Binding-site contacts:
Ligand atom C17 contacts residue TYR92 of chain 1.D at 3.9 Å (hydrophobic).
Ligand atom C1 contacts residue TRP146 of chain 1.D at 4.1 Å (hydrophobic).
Ligand atom C22 contacts residue TRP54 of chain 1.E at 4.0 Å (hydrophobic).
Ligand atom C20 contacts residue TRP146 of chain 1.D at 3.6 Å (hydrophobic).
Ligand atom C1 contacts residue LEU117 of chain 1.E at 3.8 Å (hydrophobic).
Ligand atom C15 contacts residue TYR92 of chain 1.D at 4.1 Å (hydrophobic).
Ligand atom C22 contacts residue TRP146 of chain 1.D at 4.1 Å (hydrophobic).
Ligand atom C8 contacts residue TRP146 of chain 1.D at 2.8 Å (hydrophobic).
Ligand atom O1 contacts residue CYS188 of chain 1.D at 3.7 Å.
Ligand atom C9 contacts residue TRP146 of chain 1.D at 3.9 Å (hydrophobic).
Ligand atom C18 contacts residue TRP146 of chain 1.D at 3.2 Å (hydrophobic).
Ligand atom C17 contacts residue TRP146 of chain 1.D at 3.9 Å (hydrophobic).
Ligand atom C15 contacts residue TYR185 of chain 1.D at 3.7 Å (hydrophobic).
Ligand atom C4 contacts residue LEU117 of chain 1.E at 3.6 Å (hydrophobic).
Ligand atom C14 contacts residue TRP54 of chain 1.E at 3.6 Å (hydrophobic).
Ligand atom O1 contacts residue CYS187 of chain 1.D at 3.7 Å.
Ligand atom C3 contacts residue TRP146 of chain 1.D at 3.9 Å (hydrophobic).
Ligand atom C12 contacts residue TRP146 of chain 1.D at 3.9 Å (hydrophobic).
Ligand atom C6 contacts residue LEU107 of chain 1.E at 4.1 Å (hydrophobic).
Ligand atom N1 contacts residue TRP146 of chain 1.D at 4.0 Å.
Ligand atom C7 contacts residue LEU117 of chain 1.E at 3.8 Å (hydrophobic).
Ligand atom C5 contacts residue TRP146 of chain 1.D at 3.4 Å (hydrophobic).
Ligand atom C6 contacts residue GLN115 of chain 1.E at 3.4 Å.
Ligand atom C2 contacts residue TRP146 of chain 1.D at 3.5 Å (hydrophobic).
Ligand atom C7 contacts residue GLN115 of chain 1.E at 3.5 Å.
Ligand atom C2 contacts residue LEU117 of chain 1.E at 4.1 Å (hydrophobic).
Ligand atom C1 contacts residue LEU107 of chain 1.E at 4.0 Å (hydrophobic).
Ligand atom C6 contacts residue LEU117 of chain 1.E at 3.9 Å (hydrophobic).
Ligand atom C14 contacts residue TRP146 of chain 1.D at 4.1 Å (hydrophobic).
Ligand atom C5 contacts residue THR147 of chain 1.D at 4.1 Å.
Ligand atom C4 contacts residue LEU107 of chain 1.E at 3.4 Å (hydrophobic).
Ligand atom C12 contacts residue TYR192 of chain 1.D at 3.9 Å (hydrophobic).
Ligand atom C13 contacts residue TYR92 of chain 1.D at 3.8 Å (hydrophobic).
Ligand atom C19 contacts residue TYR92 of chain 1.D at 3.5 Å (hydrophobic).
Ligand atom C7 contacts residue LEU107 of chain 1.E at 3.7 Å (hydrophobic).
Ligand atom C18 contacts residue TRP54 of chain 1.E at 3.5 Å (hydrophobic).
Ligand atom C21 contacts residue LEU37 of chain 1.E at 3.8 Å (hydrophobic).
Ligand atom C20 contacts residue TRP54 of chain 1.E at 3.6 Å (hydrophobic).
Ligand atom C16 contacts residue TYR92 of chain 1.D at 3.7 Å (hydrophobic).
Ligand atom C10 contacts residue TYR92 of chain 1.D at 4.0 Å (hydrophobic).

The protein below binds the small molecule below.
Small molecule (SMILES): CN1[C@@H](CC(=O)c2ccccc2)CCC[C@H]1C[C@H](O)c1ccccc1

Sequence of chain 1.D:
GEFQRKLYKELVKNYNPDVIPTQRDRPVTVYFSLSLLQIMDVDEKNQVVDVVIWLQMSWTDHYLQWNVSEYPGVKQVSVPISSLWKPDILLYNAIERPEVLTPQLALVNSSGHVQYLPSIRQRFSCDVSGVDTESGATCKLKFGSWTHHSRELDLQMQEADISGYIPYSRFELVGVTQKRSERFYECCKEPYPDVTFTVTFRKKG

Sequence of chain 1.E:
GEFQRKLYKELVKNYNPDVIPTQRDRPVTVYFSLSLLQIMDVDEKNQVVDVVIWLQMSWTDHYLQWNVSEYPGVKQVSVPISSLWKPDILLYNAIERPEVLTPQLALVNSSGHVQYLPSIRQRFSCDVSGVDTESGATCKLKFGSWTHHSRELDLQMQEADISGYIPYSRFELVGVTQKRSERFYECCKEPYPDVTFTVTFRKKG